Sequence of chain 1.B:
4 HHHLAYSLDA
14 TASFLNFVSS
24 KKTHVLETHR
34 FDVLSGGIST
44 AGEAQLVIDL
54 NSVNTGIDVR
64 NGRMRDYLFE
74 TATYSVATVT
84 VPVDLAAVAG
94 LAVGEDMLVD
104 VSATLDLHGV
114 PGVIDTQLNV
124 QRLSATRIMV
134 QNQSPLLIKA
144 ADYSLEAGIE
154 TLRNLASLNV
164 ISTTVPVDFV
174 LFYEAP

Binding-site contacts:
Ligand atom C40 contacts residue LEU161 of chain 1.B at 3.7 Å (hydrophobic).
Ligand atom C23 contacts residue PHE34 of chain 1.B at 3.8 Å (hydrophobic).
Ligand atom O5 contacts residue ALA159 of chain 1.B at 3.3 Å.
Ligand atom C28 contacts residue VAL168 of chain 1.B at 3.6 Å (hydrophobic).
Ligand atom C8 contacts residue TYR176 of chain 1.B at 3.7 Å (hydrophobic).
Ligand atom C12 contacts residue PHE172 of chain 1.B at 3.7 Å (hydrophobic).
Ligand atom O2 contacts residue LEU161 of chain 1.B at 3.5 Å.
Ligand atom C15 contacts residue VAL82 of chain 1.B at 3.8 Å (hydrophobic).
Ligand atom C30 contacts residue LEU71 of chain 1.B at 3.7 Å (hydrophobic).
Ligand atom O3 contacts residue LYS24 of chain 1.B at 2.9 Å (salt-bridge).
Ligand atom C12 contacts residue VAL82 of chain 1.B at 3.8 Å (hydrophobic).
Ligand atom C18 contacts residue ILE141 of chain 1.B at 3.6 Å (hydrophobic).
Ligand atom O1 contacts residue ARG63 of chain 1.B at 3.8 Å.
Ligand atom C11 contacts residue PHE172 of chain 1.B at 3.6 Å (hydrophobic).
Ligand atom C33 contacts residue SER165 of chain 1.B at 3.8 Å.
Ligand atom P1 contacts residue ARG63 of chain 1.B at 3.9 Å.
Ligand atom C3 contacts residue VAL86 of chain 1.B at 3.7 Å (hydrophobic).
Ligand atom C27 contacts residue VAL168 of chain 1.B at 3.8 Å (hydrophobic).
Ligand atom O5 contacts residue ARG66 of chain 1.B at 3.7 Å.
Ligand atom O2 contacts residue ALA159 of chain 1.B at 3.3 Å.
Ligand atom C17 contacts residue VAL170 of chain 1.B at 3.8 Å (hydrophobic).
Ligand atom C19 contacts residue ILE51 of chain 1.B at 3.8 Å (hydrophobic).
Ligand atom C2 contacts residue VAL86 of chain 1.B at 3.5 Å (hydrophobic).
Ligand atom C3 contacts residue VAL123 of chain 1.B at 3.8 Å (hydrophobic).
Ligand atom C35 contacts residue ILE164 of chain 1.B at 3.8 Å (hydrophobic).
Ligand atom C30 contacts residue VAL168 of chain 1.B at 3.8 Å (hydrophobic).
Ligand atom C14 contacts residue PHE172 of chain 1.B at 3.7 Å (hydrophobic).
Ligand atom C18 contacts residue VAL170 of chain 1.B at 3.8 Å (hydrophobic).
Ligand atom C38 contacts residue SER22 of chain 1.B at 3.8 Å.
Ligand atom C4 contacts residue VAL86 of chain 1.B at 3.7 Å (hydrophobic).
Ligand atom C35 contacts residue LEU155 of chain 1.B at 3.8 Å (hydrophobic).
Ligand atom C33 contacts residue SER22 of chain 1.B at 3.8 Å.
Ligand atom O3 contacts residue ARG63 of chain 1.B at 2.6 Å (salt-bridge).
Ligand atom C10 contacts residue PHE172 of chain 1.B at 3.8 Å (hydrophobic).
Ligand atom C33 contacts residue ILE164 of chain 1.B at 3.8 Å (hydrophobic).
Ligand atom C5 contacts residue ALA47 of chain 1.B at 3.7 Å (hydrophobic).
Ligand atom C4 contacts residue ALA47 of chain 1.B at 3.8 Å (hydrophobic).
Ligand atom C6 contacts residue TYR176 of chain 1.B at 3.6 Å (hydrophobic).
Ligand atom C9 contacts residue LEU174 of chain 1.B at 3.5 Å (hydrophobic).
Ligand atom C14 contacts residue VAL82 of chain 1.B at 3.7 Å (hydrophobic).

A small-molecule ligand and the protein it binds are described below.
Small molecule (SMILES): CC(C)=CCC/C(C)=C/CC/C(C)=C/CC/C(C)=C/CC/C(C)=C/CC/C(C)=C/CC/C(C)=C/CC/C(C)=C/CO[P](=O)(O)OP(=O)(O)O